Sequence of chain 1.A:
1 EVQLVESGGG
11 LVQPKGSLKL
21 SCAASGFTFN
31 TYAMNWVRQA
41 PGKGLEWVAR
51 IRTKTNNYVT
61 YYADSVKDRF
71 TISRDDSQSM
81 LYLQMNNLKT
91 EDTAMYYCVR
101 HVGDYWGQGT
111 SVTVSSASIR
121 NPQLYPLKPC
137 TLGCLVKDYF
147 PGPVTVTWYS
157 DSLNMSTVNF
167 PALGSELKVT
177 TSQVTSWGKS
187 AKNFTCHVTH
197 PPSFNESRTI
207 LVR

A small-molecule ligand and the protein it binds are described below.
Small molecule (SMILES): CC(=O)N[C@H]1[C@H](O[C@H]2[C@H](O)[C@@H](NC(C)=O)CO[C@@H]2CO[C@@H]2O[C@@H](C)[C@@H](O)[C@@H](O)[C@@H]2O)O[C@H](CO)[C@@H](O)[C@@H]1O

Binding-site contacts:
Ligand atom O7 contacts residue THR191 of chain 1.A at 4.4 Å.
Ligand atom C2 contacts residue THR191 of chain 1.A at 4.3 Å.
Ligand atom C5 contacts residue ASN189 of chain 1.A at 3.6 Å.
Ligand atom C5 contacts residue SER156 of chain 1.A at 3.9 Å.
Ligand atom C6 contacts residue SER156 of chain 1.A at 3.6 Å.
Ligand atom C6 contacts residue TYR155 of chain 1.A at 4.1 Å (hydrophobic).
Ligand atom N2 contacts residue THR205 of chain 1.A at 4.4 Å.
Ligand atom N2 contacts residue THR191 of chain 1.A at 4.3 Å.
Ligand atom O5 contacts residue ASN189 of chain 1.A at 2.3 Å (h-bond).
Ligand atom O7 contacts residue SER203 of chain 1.A at 4.5 Å.
Ligand atom C8 contacts residue LEU207 of chain 1.A at 3.8 Å (hydrophobic).
Ligand atom C8 contacts residue THR205 of chain 1.A at 4.3 Å.
Ligand atom N2 contacts residue ASN189 of chain 1.A at 3.0 Å (h-bond).
Ligand atom C8 contacts residue ASN189 of chain 1.A at 4.3 Å.
Ligand atom C4 contacts residue ASN189 of chain 1.A at 4.2 Å.
Ligand atom O7 contacts residue ASN189 of chain 1.A at 3.4 Å (h-bond).
Ligand atom C8 contacts residue TYR155 of chain 1.A at 3.6 Å (hydrophobic).
Ligand atom C1 contacts residue ASN189 of chain 1.A at 1.4 Å.
Ligand atom C5 contacts residue THR191 of chain 1.A at 4.4 Å.
Ligand atom C2 contacts residue ASN189 of chain 1.A at 2.5 Å.
Ligand atom C3 contacts residue ASN189 of chain 1.A at 3.8 Å.
Ligand atom C1 contacts residue THR191 of chain 1.A at 3.5 Å.
Ligand atom O5 contacts residue SER156 of chain 1.A at 4.2 Å.
Ligand atom C8 contacts residue HIS193 of chain 1.A at 3.9 Å.
Ligand atom O5 contacts residue THR191 of chain 1.A at 4.2 Å.
Ligand atom O5 contacts residue TYR155 of chain 1.A at 4.5 Å.
Ligand atom C7 contacts residue ASN189 of chain 1.A at 3.4 Å.
Ligand atom O6 contacts residue ASN189 of chain 1.A at 4.4 Å.